Binding-site contacts:
Ligand atom CA contacts residue SER154 of chain 1.A at 3.5 Å.
Ligand atom OXT contacts residue ALA155 of chain 1.A at 3.3 Å.
Ligand atom C contacts residue TYR204 of chain 1.A at 3.4 Å (hydrophobic).
Ligand atom OXT contacts residue TYR204 of chain 1.A at 3.6 Å.
Ligand atom OE2 contacts residue GLY287 of chain 1.A at 3.8 Å.
Ligand atom CD contacts residue TRP78 of chain 1.A at 3.9 Å (hydrophobic).
Ligand atom OXT contacts residue THR156 of chain 1.A at 3.0 Å (h-bond).
Ligand atom CG contacts residue GLY287 of chain 1.A at 3.7 Å.
Ligand atom OE2 contacts residue TRP78 of chain 1.A at 4.0 Å.
Ligand atom C contacts residue SER133 of chain 1.A at 3.6 Å.
Ligand atom OE2 contacts residue TYR42 of chain 1.A at 2.5 Å (h-bond).
Ligand atom CB contacts residue ASP286 of chain 1.A at 4.0 Å.
Ligand atom C contacts residue GLY131 of chain 1.A at 4.0 Å.
Ligand atom OE2 contacts residue ARG291 of chain 1.A at 3.7 Å.
Ligand atom OE1 contacts residue TYR42 of chain 1.A at 3.1 Å (h-bond).
Ligand atom C contacts residue THR156 of chain 1.A at 4.1 Å.
Ligand atom CD contacts residue LYS377 of chain 1.A at 3.6 Å.
Ligand atom OXT contacts residue SER133 of chain 1.A at 2.7 Å (h-bond).
Ligand atom CB contacts residue GLY131 of chain 1.A at 3.9 Å.
Ligand atom OE1 contacts residue SER154 of chain 1.A at 3.8 Å.
Ligand atom N contacts residue SER154 of chain 1.A at 2.8 Å (h-bond).
Ligand atom CA contacts residue TYR204 of chain 1.A at 3.4 Å (hydrophobic).
Ligand atom O contacts residue SER132 of chain 1.A at 3.5 Å.
Ligand atom CB contacts residue SER154 of chain 1.A at 3.6 Å.
Ligand atom OE1 contacts residue LYS377 of chain 1.A at 3.1 Å (salt-bridge).
Ligand atom C contacts residue SER154 of chain 1.A at 3.6 Å.
Ligand atom CD contacts residue GLY287 of chain 1.A at 4.1 Å.
Ligand atom CG contacts residue ASP286 of chain 1.A at 3.4 Å.
Ligand atom N contacts residue TYR204 of chain 1.A at 3.4 Å.
Ligand atom CA contacts residue ASP286 of chain 1.A at 3.8 Å.
Ligand atom CA contacts residue THR156 of chain 1.A at 4.0 Å.
Ligand atom OXT contacts residue SER154 of chain 1.A at 3.2 Å (h-bond).
Ligand atom CD contacts residue TYR42 of chain 1.A at 3.1 Å (hydrophobic).
Ligand atom O contacts residue TYR204 of chain 1.A at 3.3 Å.
Ligand atom O contacts residue GLY131 of chain 1.A at 4.0 Å.
Ligand atom OE1 contacts residue TRP78 of chain 1.A at 4.0 Å.
Ligand atom N contacts residue ASP286 of chain 1.A at 2.8 Å (salt-bridge).
Ligand atom O contacts residue SER133 of chain 1.A at 3.1 Å (h-bond).
Ligand atom CG contacts residue LYS377 of chain 1.A at 4.0 Å.
Ligand atom N contacts residue THR156 of chain 1.A at 2.9 Å (h-bond).

A small-molecule ligand and the protein it binds are described below.
Small molecule (SMILES): N[C@@H](CCC(=O)O)C(=O)O

Sequence of chain 1.A:
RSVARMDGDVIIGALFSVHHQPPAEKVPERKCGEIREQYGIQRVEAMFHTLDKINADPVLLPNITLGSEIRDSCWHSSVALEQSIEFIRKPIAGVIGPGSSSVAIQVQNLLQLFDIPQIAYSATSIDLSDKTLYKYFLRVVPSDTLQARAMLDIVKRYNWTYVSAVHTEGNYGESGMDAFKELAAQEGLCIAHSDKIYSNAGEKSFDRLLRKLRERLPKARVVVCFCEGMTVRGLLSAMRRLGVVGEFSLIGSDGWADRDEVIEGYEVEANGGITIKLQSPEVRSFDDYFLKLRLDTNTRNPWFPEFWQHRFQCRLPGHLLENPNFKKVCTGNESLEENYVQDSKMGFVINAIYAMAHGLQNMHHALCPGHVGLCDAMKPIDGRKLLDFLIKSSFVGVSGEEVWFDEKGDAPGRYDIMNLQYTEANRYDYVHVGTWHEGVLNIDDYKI